A protein and the small-molecule ligand that binds it are described below.
Small molecule (SMILES): OC[C@H]1O[C@@H](O[C@@H]2[C@H](O)[C@@H](O)O[C@H](CO[C@H]3O[C@H](CO)[C@@H](O)[C@H](O)[C@@H]3O)[C@H]2O)[C@@H](O)[C@@H](O)[C@@H]1O

Sequence of chain 1.A:
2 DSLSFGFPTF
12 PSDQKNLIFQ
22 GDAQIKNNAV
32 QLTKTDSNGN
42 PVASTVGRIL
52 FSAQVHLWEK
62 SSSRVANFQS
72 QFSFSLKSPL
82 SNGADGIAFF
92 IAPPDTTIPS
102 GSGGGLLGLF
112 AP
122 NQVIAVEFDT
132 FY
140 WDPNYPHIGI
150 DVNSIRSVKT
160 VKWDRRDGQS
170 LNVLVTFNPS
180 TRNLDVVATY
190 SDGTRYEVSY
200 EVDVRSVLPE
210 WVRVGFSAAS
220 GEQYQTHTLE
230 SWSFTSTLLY

Binding-site contacts:
Ligand atom O4 contacts residue GLN222 of chain 1.A at 2.6 Å (h-bond).
Ligand atom C1 contacts residue GLN222 of chain 1.A at 3.8 Å.
Ligand atom O1 contacts residue GLN222 of chain 1.A at 4.5 Å.
Ligand atom O6 contacts residue ASP86 of chain 1.A at 3.3 Å (salt-bridge).
Ligand atom O4 contacts residue PHE132 of chain 1.A at 3.5 Å.
Ligand atom O1 contacts residue GLU221 of chain 1.A at 4.3 Å.
Ligand atom C6 contacts residue PHE132 of chain 1.A at 4.4 Å (hydrophobic).
Ligand atom C1 contacts residue GLU221 of chain 1.A at 4.0 Å.
Ligand atom O4 contacts residue GLY106 of chain 1.A at 3.6 Å.
Ligand atom O6 contacts residue ALA85 of chain 1.A at 3.5 Å.
Ligand atom C6 contacts residue GLN222 of chain 1.A at 2.8 Å.
Ligand atom O4 contacts residue ASP86 of chain 1.A at 2.5 Å (salt-bridge).
Ligand atom O2 contacts residue GLY105 of chain 1.A at 3.8 Å.
Ligand atom O2 contacts residue GLY220 of chain 1.A at 3.7 Å.
Ligand atom O6 contacts residue GLY220 of chain 1.A at 4.0 Å.
Ligand atom C6 contacts residue ALA85 of chain 1.A at 3.6 Å (hydrophobic).
Ligand atom O6 contacts residue GLN222 of chain 1.A at 3.0 Å (h-bond).
Ligand atom O3 contacts residue GLY105 of chain 1.A at 3.2 Å.
Ligand atom C3 contacts residue GLY105 of chain 1.A at 4.1 Å.
Ligand atom O5 contacts residue GLU221 of chain 1.A at 3.7 Å.
Ligand atom O5 contacts residue ASN83 of chain 1.A at 3.8 Å.
Ligand atom O6 contacts residue ASN83 of chain 1.A at 2.9 Å (h-bond).
Ligand atom C5 contacts residue GLN222 of chain 1.A at 3.1 Å.
Ligand atom C4 contacts residue ASP86 of chain 1.A at 3.1 Å.
Ligand atom C3 contacts residue GLN222 of chain 1.A at 4.2 Å.
Ligand atom O5 contacts residue GLN222 of chain 1.A at 2.6 Å (h-bond).
Ligand atom C5 contacts residue ASP86 of chain 1.A at 3.7 Å.
Ligand atom C6 contacts residue ASN83 of chain 1.A at 3.5 Å.
Ligand atom C6 contacts residue ASP86 of chain 1.A at 3.1 Å.
Ligand atom C1 contacts residue ASN83 of chain 1.A at 4.4 Å.
Ligand atom O2 contacts residue GLU221 of chain 1.A at 3.8 Å.
Ligand atom O6 contacts residue GLU221 of chain 1.A at 3.8 Å.
Ligand atom C5 contacts residue ASN83 of chain 1.A at 3.4 Å.
Ligand atom O4 contacts residue GLY105 of chain 1.A at 4.3 Å.
Ligand atom C4 contacts residue GLN222 of chain 1.A at 3.5 Å.
Ligand atom C4 contacts residue GLY106 of chain 1.A at 4.2 Å.
Ligand atom C4 contacts residue GLY105 of chain 1.A at 4.1 Å.
Ligand atom C3 contacts residue GLY106 of chain 1.A at 4.4 Å.
Ligand atom O3 contacts residue GLY106 of chain 1.A at 3.4 Å (h-bond).